Binding-site contacts:
Ligand atom O7 contacts residue ASN136 of chain 2.D at 3.5 Å (h-bond).
Ligand atom O5 contacts residue ASP2 of chain 2.C at 3.9 Å.
Ligand atom C3 contacts residue SER95 of chain 2.C at 3.8 Å.
Ligand atom C4 contacts residue ASP2 of chain 2.C at 3.9 Å.
Ligand atom C4 contacts residue ASN136 of chain 2.D at 4.3 Å.
Ligand atom O5 contacts residue ILE3 of chain 2.C at 4.1 Å.
Ligand atom C8 contacts residue GLN28 of chain 2.C at 4.2 Å.
Ligand atom C3 contacts residue GLN28 of chain 2.C at 3.7 Å.
Ligand atom O7 contacts residue GLN28 of chain 2.C at 4.1 Å.
Ligand atom O5 contacts residue GLN28 of chain 2.C at 4.2 Å.
Ligand atom N2 contacts residue GLN28 of chain 2.C at 4.1 Å.
Ligand atom C3 contacts residue ASP2 of chain 2.C at 4.2 Å.
Ligand atom N2 contacts residue GLY94 of chain 2.C at 3.9 Å.
Ligand atom C6 contacts residue ILE3 of chain 2.C at 3.6 Å (hydrophobic).
Ligand atom O3 contacts residue ILE3 of chain 2.C at 3.8 Å.
Ligand atom C5 contacts residue ASN136 of chain 2.D at 3.6 Å.
Ligand atom O4 contacts residue ASP2 of chain 2.C at 2.8 Å (salt-bridge).
Ligand atom O3 contacts residue SER95 of chain 2.C at 3.1 Å (h-bond).
Ligand atom C1 contacts residue ASP2 of chain 2.C at 3.5 Å.
Ligand atom C1 contacts residue SER95 of chain 2.C at 4.3 Å.
Ligand atom C6 contacts residue GLN28 of chain 2.C at 4.3 Å.
Ligand atom C3 contacts residue ASN136 of chain 2.D at 3.9 Å.
Ligand atom C1 contacts residue GLY94 of chain 2.C at 3.3 Å.
Ligand atom C7 contacts residue GLN28 of chain 2.C at 4.2 Å.
Ligand atom C1 contacts residue ASN136 of chain 2.D at 1.4 Å.
Ligand atom N2 contacts residue SER95 of chain 2.C at 3.3 Å (h-bond).
Ligand atom O5 contacts residue ASN136 of chain 2.D at 2.3 Å (h-bond).
Ligand atom O2 contacts residue ASP2 of chain 2.C at 2.7 Å (salt-bridge).
Ligand atom C5 contacts residue ASP2 of chain 2.C at 4.3 Å.
Ligand atom C7 contacts residue ASN136 of chain 2.D at 3.7 Å.
Ligand atom O5 contacts residue GLY94 of chain 2.C at 3.8 Å.
Ligand atom N2 contacts residue ASN136 of chain 2.D at 3.1 Å (h-bond).
Ligand atom C5 contacts residue ILE3 of chain 2.C at 3.8 Å (hydrophobic).
Ligand atom O3 contacts residue GLN28 of chain 2.C at 3.0 Å (h-bond).
Ligand atom O6 contacts residue GLN28 of chain 2.C at 3.9 Å.
Ligand atom C2 contacts residue SER95 of chain 2.C at 3.3 Å.
Ligand atom C2 contacts residue ASP2 of chain 2.C at 3.5 Å.
Ligand atom C2 contacts residue ASN136 of chain 2.D at 2.6 Å.
Ligand atom C2 contacts residue GLY94 of chain 2.C at 3.5 Å.
Ligand atom C8 contacts residue TYR92 of chain 2.C at 3.8 Å (hydrophobic).

A small-molecule ligand and the protein it binds are described below.
Small molecule (SMILES): CC(=O)N[C@H]1[C@H](O[C@H]2[C@H](O)[C@@H](NC(C)=O)CO[C@@H]2CO[C@@H]2O[C@@H](C)[C@@H](O)[C@@H](O)[C@@H]2O)O[C@H](CO)[C@@H](O[C@@H]2O[C@H](CO)[C@@H](O)[C@H](O)[C@@H]2O)[C@@H]1O

Sequence of chain 2.D:
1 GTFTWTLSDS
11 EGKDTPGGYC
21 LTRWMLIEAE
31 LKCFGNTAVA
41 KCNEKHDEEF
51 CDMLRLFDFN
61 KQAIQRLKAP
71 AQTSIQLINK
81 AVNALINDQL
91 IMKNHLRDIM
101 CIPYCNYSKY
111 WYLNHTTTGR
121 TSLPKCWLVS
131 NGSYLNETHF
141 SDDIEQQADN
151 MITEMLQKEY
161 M

Sequence of chain 2.C:
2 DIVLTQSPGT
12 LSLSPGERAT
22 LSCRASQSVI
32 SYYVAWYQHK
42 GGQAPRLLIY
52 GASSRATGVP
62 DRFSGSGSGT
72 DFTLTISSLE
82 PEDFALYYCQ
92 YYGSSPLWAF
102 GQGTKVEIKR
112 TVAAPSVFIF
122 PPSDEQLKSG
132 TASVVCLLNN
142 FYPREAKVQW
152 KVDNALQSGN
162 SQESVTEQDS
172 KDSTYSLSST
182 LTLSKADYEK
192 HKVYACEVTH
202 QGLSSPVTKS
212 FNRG